Sequence of chain 1.A:
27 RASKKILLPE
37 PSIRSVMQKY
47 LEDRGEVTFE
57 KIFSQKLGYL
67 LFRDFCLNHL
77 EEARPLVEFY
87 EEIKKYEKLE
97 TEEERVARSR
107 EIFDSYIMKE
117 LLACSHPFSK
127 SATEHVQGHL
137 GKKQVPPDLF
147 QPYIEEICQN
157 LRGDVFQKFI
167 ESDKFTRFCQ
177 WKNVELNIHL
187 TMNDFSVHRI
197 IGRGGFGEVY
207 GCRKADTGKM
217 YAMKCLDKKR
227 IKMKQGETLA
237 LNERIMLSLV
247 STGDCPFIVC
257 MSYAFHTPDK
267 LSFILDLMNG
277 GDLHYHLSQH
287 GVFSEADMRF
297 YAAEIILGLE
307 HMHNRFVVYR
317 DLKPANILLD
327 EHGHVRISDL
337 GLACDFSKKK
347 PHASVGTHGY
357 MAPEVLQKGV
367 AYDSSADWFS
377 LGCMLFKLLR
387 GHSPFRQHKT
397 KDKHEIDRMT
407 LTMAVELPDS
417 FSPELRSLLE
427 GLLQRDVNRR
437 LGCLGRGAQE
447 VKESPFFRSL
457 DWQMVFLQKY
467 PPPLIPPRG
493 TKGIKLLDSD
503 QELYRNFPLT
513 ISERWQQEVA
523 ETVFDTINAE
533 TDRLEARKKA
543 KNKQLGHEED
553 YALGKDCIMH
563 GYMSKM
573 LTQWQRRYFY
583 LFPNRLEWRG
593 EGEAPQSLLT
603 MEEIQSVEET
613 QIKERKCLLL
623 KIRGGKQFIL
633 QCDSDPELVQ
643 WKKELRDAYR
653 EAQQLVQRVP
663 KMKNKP

Binding-site contacts:
Ligand atom CL19 contacts residue ILE197 of chain 1.A at 3.1 Å.
Ligand atom C22 contacts residue MET274 of chain 1.A at 4.0 Å (hydrophobic).
Ligand atom S14 contacts residue VAL255 of chain 1.A at 3.9 Å.
Ligand atom C4 contacts residue SER334 of chain 1.A at 3.8 Å.
Ligand atom C2 contacts residue LYS220 of chain 1.A at 3.7 Å.
Ligand atom C22 contacts residue ASP272 of chain 1.A at 3.3 Å.
Ligand atom O1 contacts residue SER334 of chain 1.A at 3.3 Å (h-bond).
Ligand atom N21 contacts residue MET274 of chain 1.A at 3.1 Å (h-bond).
Ligand atom O1 contacts residue LYS220 of chain 1.A at 2.6 Å (salt-bridge).
Ligand atom C10 contacts residue LYS220 of chain 1.A at 3.8 Å.
Ligand atom C15 contacts residue LEU324 of chain 1.A at 3.7 Å (hydrophobic).
Ligand atom C13 contacts residue SER334 of chain 1.A at 3.4 Å.
Ligand atom N3 contacts residue SER334 of chain 1.A at 3.2 Å (h-bond).
Ligand atom C9 contacts residue GLY200 of chain 1.A at 3.7 Å.
Ligand atom C8 contacts residue GLY200 of chain 1.A at 3.5 Å.
Ligand atom C16 contacts residue LEU324 of chain 1.A at 3.8 Å (hydrophobic).
Ligand atom C20 contacts residue MET274 of chain 1.A at 3.4 Å (hydrophobic).
Ligand atom C11 contacts residue ASP335 of chain 1.A at 3.6 Å.
Ligand atom C8 contacts residue ARG199 of chain 1.A at 3.5 Å.
Ligand atom C13 contacts residue LEU324 of chain 1.A at 3.8 Å (hydrophobic).
Ligand atom C17 contacts residue LEU324 of chain 1.A at 3.9 Å (hydrophobic).
Ligand atom C18 contacts residue VAL205 of chain 1.A at 3.8 Å (hydrophobic).
Ligand atom C4 contacts residue ASP335 of chain 1.A at 3.8 Å.
Ligand atom CL12 contacts residue GLY200 of chain 1.A at 4.0 Å.
Ligand atom C2 contacts residue SER334 of chain 1.A at 3.0 Å.
Ligand atom C7 contacts residue ARG199 of chain 1.A at 3.6 Å.
Ligand atom C9 contacts residue LYS220 of chain 1.A at 3.8 Å.
Ligand atom S14 contacts residue LEU324 of chain 1.A at 3.7 Å.
Ligand atom S14 contacts residue SER334 of chain 1.A at 3.6 Å (h-bond).
Ligand atom CL12 contacts residue LEU222 of chain 1.A at 3.8 Å.
Ligand atom C8 contacts residue VAL205 of chain 1.A at 3.6 Å (hydrophobic).
Ligand atom N21 contacts residue ASP272 of chain 1.A at 3.6 Å.
Ligand atom C22 contacts residue ALA218 of chain 1.A at 3.6 Å (hydrophobic).
Ligand atom N21 contacts residue ALA218 of chain 1.A at 3.4 Å.
Ligand atom CL12 contacts residue GLY203 of chain 1.A at 3.4 Å.
Ligand atom CL12 contacts residue GLU204 of chain 1.A at 3.3 Å.
Ligand atom N21 contacts residue LEU273 of chain 1.A at 4.0 Å.
Ligand atom CL12 contacts residue LYS220 of chain 1.A at 3.7 Å.
Ligand atom C20 contacts residue ILE197 of chain 1.A at 3.8 Å (hydrophobic).
Ligand atom O1 contacts residue ASP335 of chain 1.A at 3.7 Å.

A small-molecule ligand and the protein it binds are described below.
Small molecule (SMILES): O=C(NCCc1ccc(Cl)cc1)c1cc2c(Cl)cncc2s1